Binding-site contacts:
Ligand atom CA contacts residue TYR166 of chain 1.K at 3.9 Å (hydrophobic).
Ligand atom O contacts residue GLN167 of chain 1.K at 2.9 Å (h-bond).
Ligand atom OXT contacts residue TYR166 of chain 1.K at 3.9 Å.
Ligand atom O contacts residue TYR166 of chain 1.K at 3.3 Å.
Ligand atom CE2 contacts residue THR49 of chain 1.L at 3.8 Å.
Ligand atom O contacts residue LYS311 of chain 1.L at 3.4 Å (salt-bridge).
Ligand atom SG contacts residue HIS321 of chain 1.L at 3.4 Å (h-bond).
Ligand atom CD1 contacts residue LEU320 of chain 1.L at 3.6 Å (hydrophobic).
Ligand atom CE2 contacts residue MGM1 of chain 1.HA at 4.0 Å.
Ligand atom C contacts residue TYR166 of chain 1.K at 3.5 Å (hydrophobic).
Ligand atom C contacts residue ARG173 of chain 1.L at 3.7 Å.
Ligand atom SG contacts residue ZN1 of chain 1.GA at 2.3 Å.
Ligand atom N contacts residue LYS311 of chain 1.L at 3.3 Å.
Ligand atom CZ contacts residue ALA123 of chain 1.L at 3.3 Å (hydrophobic).
Ligand atom CZ contacts residue MGM1 of chain 1.HA at 3.8 Å.
Ligand atom C contacts residue TYR166 of chain 1.K at 3.7 Å (hydrophobic).
Ligand atom O contacts residue TYR166 of chain 1.K at 3.5 Å.
Ligand atom N contacts residue TYR166 of chain 1.K at 3.8 Å.
Ligand atom CB contacts residue MGM1 of chain 1.HA at 4.2 Å.
Ligand atom CD1 contacts residue ARG173 of chain 1.L at 4.1 Å.
Ligand atom SG contacts residue LYS311 of chain 1.L at 3.9 Å.
Ligand atom O contacts residue LEU320 of chain 1.L at 3.7 Å.
Ligand atom N contacts residue HIS321 of chain 1.L at 4.0 Å.
Ligand atom CE1 contacts residue MGM1 of chain 1.HA at 3.9 Å.
Ligand atom O contacts residue MGM1 of chain 1.HA at 3.6 Å.
Ligand atom CE1 contacts residue ALA123 of chain 1.L at 3.2 Å (hydrophobic).
Ligand atom O contacts residue MGM1 of chain 1.HA at 3.9 Å.
Ligand atom CB contacts residue SER46 of chain 1.L at 4.0 Å.
Ligand atom CA contacts residue TYR166 of chain 1.K at 4.0 Å (hydrophobic).
Ligand atom CG1 contacts residue LEU320 of chain 1.L at 4.0 Å (hydrophobic).
Ligand atom C contacts residue GLN167 of chain 1.K at 4.0 Å.
Ligand atom O contacts residue TYR166 of chain 1.K at 4.0 Å.
Ligand atom CG2 contacts residue MGM1 of chain 1.HA at 4.0 Å.
Ligand atom CA contacts residue ARG173 of chain 1.L at 3.9 Å.
Ligand atom SG contacts residue CYS271 of chain 1.L at 4.0 Å.
Ligand atom CB contacts residue ZN1 of chain 1.GA at 3.5 Å.
Ligand atom N contacts residue ARG173 of chain 1.L at 4.2 Å.
Ligand atom SG contacts residue ASP269 of chain 1.L at 3.0 Å (salt-bridge).
Ligand atom O contacts residue ARG173 of chain 1.L at 2.8 Å (salt-bridge).
Ligand atom CB contacts residue HIS321 of chain 1.L at 3.6 Å.

Sequence of chain 1.K:
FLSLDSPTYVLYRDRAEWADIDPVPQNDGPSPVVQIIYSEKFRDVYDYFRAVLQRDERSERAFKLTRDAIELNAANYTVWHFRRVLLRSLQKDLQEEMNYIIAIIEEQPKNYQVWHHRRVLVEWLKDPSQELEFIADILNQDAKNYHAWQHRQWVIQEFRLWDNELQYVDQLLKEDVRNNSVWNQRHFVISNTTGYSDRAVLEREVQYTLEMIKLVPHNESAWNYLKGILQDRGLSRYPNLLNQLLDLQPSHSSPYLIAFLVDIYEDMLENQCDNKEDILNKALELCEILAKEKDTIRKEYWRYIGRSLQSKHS

Sequence of chain 1.L:
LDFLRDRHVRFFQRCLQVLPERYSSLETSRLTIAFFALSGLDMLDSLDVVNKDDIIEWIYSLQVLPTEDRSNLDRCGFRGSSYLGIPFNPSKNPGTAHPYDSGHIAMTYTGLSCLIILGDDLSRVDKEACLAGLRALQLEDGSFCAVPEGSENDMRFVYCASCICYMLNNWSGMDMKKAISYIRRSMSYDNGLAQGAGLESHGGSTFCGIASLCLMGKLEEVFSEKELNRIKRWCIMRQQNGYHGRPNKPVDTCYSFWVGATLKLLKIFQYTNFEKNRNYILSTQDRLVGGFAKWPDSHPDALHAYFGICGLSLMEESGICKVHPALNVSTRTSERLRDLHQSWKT

The protein below binds the small molecule below.
Small molecule (SMILES): CC[C@H](C)[C@H](NC(=O)[C@@H](NC(=O)[C@H](CS)NC(=O)[C@@H](N)CCCCN)C(C)C)C(=O)N[C@@H](Cc1ccccc1)C(=O)O